The small molecule below binds the protein below.
Small molecule (SMILES): CC(=O)Nc1cc2cccnc2c2ncccc12

Sequence of chain 1.A:
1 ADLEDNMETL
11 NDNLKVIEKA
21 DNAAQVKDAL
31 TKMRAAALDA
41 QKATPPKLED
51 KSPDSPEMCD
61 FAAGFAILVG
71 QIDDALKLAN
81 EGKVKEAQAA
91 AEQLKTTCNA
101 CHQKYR

Binding-site contacts:
Ligand atom CAA contacts residue PRO53 of chain 1.A at 4.0 Å (hydrophobic).
Ligand atom OAB contacts residue CYS59 of chain 1.A at 2.9 Å (h-bond).
Ligand atom CAN contacts residue ASP54 of chain 1.A at 4.5 Å.
Ligand atom NAL contacts residue PRO53 of chain 1.A at 3.7 Å.
Ligand atom CAM contacts residue CYS59 of chain 1.A at 2.7 Å (hydrophobic).
Ligand atom CAO contacts residue ASP54 of chain 1.A at 3.8 Å.
Ligand atom CAA contacts residue CYS59 of chain 1.A at 1.8 Å (hydrophobic).
Ligand atom CAI contacts residue ASP54 of chain 1.A at 3.4 Å.
Ligand atom CAN contacts residue PRO53 of chain 1.A at 4.4 Å (hydrophobic).
Ligand atom NAL contacts residue CYS59 of chain 1.A at 3.9 Å.
Ligand atom CAM contacts residue PRO53 of chain 1.A at 4.0 Å (hydrophobic).
Ligand atom OAB contacts residue ASP54 of chain 1.A at 4.1 Å.
Ligand atom CAG contacts residue ASP54 of chain 1.A at 3.5 Å.